Binding-site contacts:
Ligand atom C2 contacts residue ASN229 of chain 2.A at 2.5 Å.
Ligand atom C1 contacts residue ASN229 of chain 2.A at 1.4 Å.
Ligand atom N2 contacts residue LYS162 of chain 2.A at 3.8 Å.
Ligand atom C8 contacts residue ASN229 of chain 2.A at 4.0 Å.
Ligand atom C5 contacts residue ASN229 of chain 2.A at 3.6 Å.
Ligand atom C8 contacts residue PRO228 of chain 2.A at 4.1 Å (hydrophobic).
Ligand atom O7 contacts residue LYS162 of chain 2.A at 4.1 Å.
Ligand atom C8 contacts residue LYS162 of chain 2.A at 3.7 Å.
Ligand atom C3 contacts residue ASN229 of chain 2.A at 3.8 Å.
Ligand atom C4 contacts residue ASN229 of chain 2.A at 4.2 Å.
Ligand atom N2 contacts residue ASN229 of chain 2.A at 3.0 Å (h-bond).
Ligand atom O7 contacts residue ASN229 of chain 2.A at 4.1 Å.
Ligand atom C7 contacts residue LYS162 of chain 2.A at 3.7 Å.
Ligand atom C7 contacts residue ASN229 of chain 2.A at 3.5 Å.
Ligand atom O5 contacts residue ASN229 of chain 2.A at 2.4 Å (h-bond).

Sequence of chain 2.A:
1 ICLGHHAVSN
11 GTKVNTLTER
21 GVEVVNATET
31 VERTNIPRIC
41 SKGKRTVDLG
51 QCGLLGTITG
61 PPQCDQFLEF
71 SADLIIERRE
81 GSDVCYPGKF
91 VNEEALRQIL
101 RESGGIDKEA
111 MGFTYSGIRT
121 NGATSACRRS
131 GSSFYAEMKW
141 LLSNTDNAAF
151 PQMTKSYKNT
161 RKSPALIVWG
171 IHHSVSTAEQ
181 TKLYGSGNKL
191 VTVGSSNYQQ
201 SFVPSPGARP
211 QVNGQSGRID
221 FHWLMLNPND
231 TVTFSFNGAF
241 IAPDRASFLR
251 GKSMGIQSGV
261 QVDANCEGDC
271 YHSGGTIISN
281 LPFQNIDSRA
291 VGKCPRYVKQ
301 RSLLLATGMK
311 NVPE

A protein and the small-molecule ligand that binds it are described below.
Small molecule (SMILES): CC(=O)N[C@@H]1[C@@H](O)[C@H](O)[C@@H](CO)O[C@H]1O